Sequence of chain 2.A:
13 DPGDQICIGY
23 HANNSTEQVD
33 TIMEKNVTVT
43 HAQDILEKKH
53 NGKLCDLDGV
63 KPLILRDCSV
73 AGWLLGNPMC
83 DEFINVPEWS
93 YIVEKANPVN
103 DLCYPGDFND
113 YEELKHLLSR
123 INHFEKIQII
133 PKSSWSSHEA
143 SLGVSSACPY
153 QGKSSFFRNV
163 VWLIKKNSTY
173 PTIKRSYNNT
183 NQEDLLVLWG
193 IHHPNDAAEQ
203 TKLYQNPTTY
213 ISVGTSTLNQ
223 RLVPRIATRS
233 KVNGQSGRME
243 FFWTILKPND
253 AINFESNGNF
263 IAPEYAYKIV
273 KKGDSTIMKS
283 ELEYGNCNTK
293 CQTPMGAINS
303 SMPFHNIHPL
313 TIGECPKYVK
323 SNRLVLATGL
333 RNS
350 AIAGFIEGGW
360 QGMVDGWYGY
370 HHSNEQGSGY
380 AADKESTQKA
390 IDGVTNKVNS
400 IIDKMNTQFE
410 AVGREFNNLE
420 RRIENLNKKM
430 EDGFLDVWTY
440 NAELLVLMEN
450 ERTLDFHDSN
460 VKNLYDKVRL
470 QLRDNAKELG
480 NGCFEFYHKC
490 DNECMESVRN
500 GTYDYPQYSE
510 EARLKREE

Binding-site contacts:
Ligand atom C4 contacts residue ASN251 of chain 2.A at 4.1 Å.
Ligand atom C4 contacts residue SO41 of chain 2.M at 3.4 Å.
Ligand atom C7 contacts residue ASN251 of chain 2.A at 3.9 Å.
Ligand atom C5 contacts residue ASN180 of chain 2.A at 3.6 Å.
Ligand atom O4 contacts residue ASN251 of chain 2.A at 4.0 Å.
Ligand atom C6 contacts residue SO41 of chain 2.M at 3.3 Å.
Ligand atom N2 contacts residue ALA253 of chain 2.A at 4.5 Å.
Ligand atom N2 contacts residue ASP252 of chain 2.A at 4.4 Å.
Ligand atom C7 contacts residue ASN180 of chain 2.A at 3.9 Å.
Ligand atom C5 contacts residue ASN251 of chain 2.A at 3.4 Å.
Ligand atom C3 contacts residue ASN251 of chain 2.A at 3.8 Å.
Ligand atom O7 contacts residue ASN180 of chain 2.A at 4.1 Å.
Ligand atom C5 contacts residue SO41 of chain 2.M at 3.8 Å.
Ligand atom C8 contacts residue ASN251 of chain 2.A at 4.0 Å.
Ligand atom C1 contacts residue ASN251 of chain 2.A at 3.7 Å.
Ligand atom C2 contacts residue ASN251 of chain 2.A at 3.6 Å.
Ligand atom C7 contacts residue ALA253 of chain 2.A at 4.3 Å (hydrophobic).
Ligand atom N2 contacts residue ASN180 of chain 2.A at 3.0 Å (h-bond).
Ligand atom O4 contacts residue SO41 of chain 2.M at 2.3 Å (h-bond).
Ligand atom O5 contacts residue ASN180 of chain 2.A at 2.3 Å (h-bond).
Ligand atom C1 contacts residue ASN180 of chain 2.A at 1.4 Å.
Ligand atom O3 contacts residue SO41 of chain 2.M at 4.2 Å.
Ligand atom C8 contacts residue ALA253 of chain 2.A at 3.8 Å (hydrophobic).
Ligand atom C6 contacts residue ASN251 of chain 2.A at 3.9 Å.
Ligand atom C2 contacts residue ASN180 of chain 2.A at 2.5 Å.
Ligand atom O6 contacts residue SO41 of chain 2.M at 3.8 Å.
Ligand atom C8 contacts residue ASP252 of chain 2.A at 3.9 Å.
Ligand atom C3 contacts residue ASN180 of chain 2.A at 3.8 Å.
Ligand atom C4 contacts residue ASN180 of chain 2.A at 4.1 Å.
Ligand atom N2 contacts residue ASN251 of chain 2.A at 2.9 Å (h-bond).
Ligand atom O5 contacts residue ASN251 of chain 2.A at 4.3 Å.
Ligand atom C8 contacts residue SER232 of chain 1.A at 3.5 Å.

Sequence of chain 1.A:
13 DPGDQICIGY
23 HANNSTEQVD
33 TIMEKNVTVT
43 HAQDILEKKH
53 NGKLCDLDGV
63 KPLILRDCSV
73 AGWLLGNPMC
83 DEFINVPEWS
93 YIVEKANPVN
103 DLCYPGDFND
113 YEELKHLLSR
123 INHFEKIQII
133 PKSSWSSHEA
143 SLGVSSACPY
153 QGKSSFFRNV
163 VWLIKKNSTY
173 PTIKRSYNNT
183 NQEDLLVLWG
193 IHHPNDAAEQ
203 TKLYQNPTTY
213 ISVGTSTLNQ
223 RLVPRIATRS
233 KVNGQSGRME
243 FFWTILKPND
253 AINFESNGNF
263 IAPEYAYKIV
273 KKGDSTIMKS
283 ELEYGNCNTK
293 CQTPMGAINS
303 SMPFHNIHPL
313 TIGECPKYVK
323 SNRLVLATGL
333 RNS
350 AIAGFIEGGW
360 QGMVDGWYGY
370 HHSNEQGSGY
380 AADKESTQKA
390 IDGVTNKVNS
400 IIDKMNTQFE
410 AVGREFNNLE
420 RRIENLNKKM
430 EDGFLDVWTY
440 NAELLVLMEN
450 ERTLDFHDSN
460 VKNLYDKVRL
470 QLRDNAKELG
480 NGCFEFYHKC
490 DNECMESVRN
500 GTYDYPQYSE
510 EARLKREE

This small molecule binds to this protein.
Small molecule (SMILES): CC(=O)N[C@@H]1[C@@H](O)[C@H](O)[C@@H](CO)O[C@H]1O